Binding-site contacts:
Ligand atom O contacts residue LEU38 of chain 1.A at 3.6 Å.
Ligand atom C17 contacts residue PHE112 of chain 1.A at 3.4 Å (hydrophobic).
Ligand atom C10 contacts residue LEU115 of chain 1.A at 3.5 Å (hydrophobic).
Ligand atom N4 contacts residue LYS62 of chain 1.A at 2.9 Å (salt-bridge).
Ligand atom C25 contacts residue LEU115 of chain 1.A at 3.9 Å (hydrophobic).
Ligand atom C24 contacts residue LEU115 of chain 1.A at 3.1 Å (hydrophobic).
Ligand atom C18 contacts residue LYS62 of chain 1.A at 3.8 Å.
Ligand atom C14 contacts residue LEU166 of chain 1.A at 3.8 Å (hydrophobic).
Ligand atom C contacts residue ASN37 of chain 1.A at 3.1 Å.
Ligand atom N2 contacts residue GLY116 of chain 1.A at 3.2 Å (h-bond).
Ligand atom C10 contacts residue LEU38 of chain 1.A at 3.8 Å (hydrophobic).
Ligand atom N3 contacts residue LEU166 of chain 1.A at 3.5 Å.
Ligand atom C9 contacts residue GLY116 of chain 1.A at 3.8 Å.
Ligand atom C19 contacts residue LYS62 of chain 1.A at 3.7 Å.
Ligand atom C9 contacts residue LYS117 of chain 1.A at 3.9 Å.
Ligand atom C13 contacts residue LEU166 of chain 1.A at 3.8 Å (hydrophobic).
Ligand atom C18 contacts residue GLU77 of chain 1.A at 3.7 Å.
Ligand atom C11 contacts residue LEU115 of chain 1.A at 3.6 Å (hydrophobic).
Ligand atom N2 contacts residue LEU115 of chain 1.A at 2.8 Å (h-bond).
Ligand atom C8 contacts residue LYS117 of chain 1.A at 3.8 Å.
Ligand atom N2 contacts residue LEU114 of chain 1.A at 3.8 Å.
Ligand atom C10 contacts residue GLY116 of chain 1.A at 3.6 Å.
Ligand atom N5 contacts residue ALA60 of chain 1.A at 3.7 Å.
Ligand atom N5 contacts residue LEU166 of chain 1.A at 3.9 Å.
Ligand atom C12 contacts residue LEU115 of chain 1.A at 3.6 Å (hydrophobic).
Ligand atom N4 contacts residue ASP196 of chain 1.A at 3.6 Å.
Ligand atom C11 contacts residue GLY116 of chain 1.A at 3.4 Å.
Ligand atom C27 contacts residue LEU38 of chain 1.A at 3.9 Å (hydrophobic).
Ligand atom C23 contacts residue LEU166 of chain 1.A at 3.5 Å (hydrophobic).
Ligand atom C22 contacts residue GLU113 of chain 1.A at 3.4 Å.
Ligand atom C18 contacts residue PHE112 of chain 1.A at 3.5 Å (hydrophobic).
Ligand atom C18 contacts residue ASP196 of chain 1.A at 3.8 Å.
Ligand atom C21 contacts residue VAL96 of chain 1.A at 3.8 Å (hydrophobic).
Ligand atom N3 contacts residue ALA60 of chain 1.A at 3.9 Å.
Ligand atom C22 contacts residue LEU166 of chain 1.A at 3.8 Å (hydrophobic).
Ligand atom C22 contacts residue ALA60 of chain 1.A at 3.6 Å (hydrophobic).
Ligand atom C23 contacts residue ALA60 of chain 1.A at 3.5 Å (hydrophobic).
Ligand atom C12 contacts residue GLY116 of chain 1.A at 3.8 Å.
Ligand atom C11 contacts residue LEU38 of chain 1.A at 3.7 Å (hydrophobic).
Ligand atom N5 contacts residue LEU115 of chain 1.A at 3.1 Å (h-bond).

Sequence of chain 1.A:
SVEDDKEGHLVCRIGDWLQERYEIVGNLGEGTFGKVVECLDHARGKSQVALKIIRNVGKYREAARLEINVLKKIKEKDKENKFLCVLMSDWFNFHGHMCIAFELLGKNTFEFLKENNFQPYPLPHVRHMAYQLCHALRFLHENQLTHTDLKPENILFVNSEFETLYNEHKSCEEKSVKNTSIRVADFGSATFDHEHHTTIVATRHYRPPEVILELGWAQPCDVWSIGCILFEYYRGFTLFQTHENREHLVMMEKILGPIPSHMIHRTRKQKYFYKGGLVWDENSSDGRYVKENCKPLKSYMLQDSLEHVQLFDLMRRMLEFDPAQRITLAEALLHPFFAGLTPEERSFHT

This protein binds this small molecule.
Small molecule (SMILES): CN1CCN(C(=O)C(C)(C)c2ccc(C(=O)Nc3cn4cc(-c5ccncc5)ccc4n3)cc2)CC1